Binding-site contacts:
Ligand atom P contacts residue GLY231 of chain 1.B at 3.7 Å.
Ligand atom O2P contacts residue VAL230 of chain 1.B at 4.1 Å.
Ligand atom O1 contacts residue GLU164 of chain 1.B at 2.5 Å (salt-bridge).
Ligand atom C2 contacts residue LYS12 of chain 1.B at 4.1 Å.
Ligand atom O1 contacts residue HIS94 of chain 1.B at 3.6 Å (h-bond).
Ligand atom C2 contacts residue LEU229 of chain 1.B at 4.0 Å (hydrophobic).
Ligand atom C1 contacts residue HIS94 of chain 1.B at 3.5 Å.
Ligand atom C1 contacts residue LYS12 of chain 1.B at 3.8 Å.
Ligand atom O2 contacts residue ILE169 of chain 1.B at 3.8 Å.
Ligand atom O2P contacts residue GLY232 of chain 1.B at 3.8 Å.
Ligand atom O3P contacts residue ILE169 of chain 1.B at 3.3 Å.
Ligand atom P contacts residue GLY170 of chain 1.B at 3.8 Å.
Ligand atom O1P contacts residue ILE169 of chain 1.B at 3.7 Å.
Ligand atom O2 contacts residue LYS12 of chain 1.B at 2.8 Å (salt-bridge).
Ligand atom O2 contacts residue GLU164 of chain 1.B at 3.6 Å.
Ligand atom C2 contacts residue ILE169 of chain 1.B at 3.9 Å (hydrophobic).
Ligand atom O1P contacts residue GLY231 of chain 1.B at 3.4 Å (h-bond).
Ligand atom C1 contacts residue ILE169 of chain 1.B at 4.0 Å (hydrophobic).
Ligand atom C2 contacts residue GLY231 of chain 1.B at 4.0 Å.
Ligand atom O2 contacts residue HIS94 of chain 1.B at 2.6 Å (h-bond).
Ligand atom O2P contacts residue VAL211 of chain 1.B at 4.1 Å.
Ligand atom O1P contacts residue LYS12 of chain 1.B at 3.4 Å (salt-bridge).
Ligand atom P contacts residue SER210 of chain 1.B at 3.8 Å.
Ligand atom O2P contacts residue GLY231 of chain 1.B at 3.0 Å (h-bond).
Ligand atom O1 contacts residue GLY208 of chain 1.B at 4.2 Å.
Ligand atom O1 contacts residue LEU229 of chain 1.B at 3.5 Å.
Ligand atom O3P contacts residue ALA168 of chain 1.B at 3.5 Å (h-bond).
Ligand atom O4P contacts residue GLY231 of chain 1.B at 3.8 Å.
Ligand atom P contacts residue ILE169 of chain 1.B at 4.3 Å.
Ligand atom O2 contacts residue ASN10 of chain 1.B at 4.1 Å.
Ligand atom O3P contacts residue SER210 of chain 1.B at 2.7 Å (h-bond).
Ligand atom C2 contacts residue GLY209 of chain 1.B at 3.8 Å.
Ligand atom O4P contacts residue LYS12 of chain 1.B at 4.3 Å.
Ligand atom O3P contacts residue GLY170 of chain 1.B at 2.8 Å (h-bond).
Ligand atom C1 contacts residue GLU164 of chain 1.B at 3.4 Å.
Ligand atom O4P contacts residue GLY232 of chain 1.B at 3.0 Å (h-bond).
Ligand atom O2P contacts residue SER210 of chain 1.B at 3.4 Å (h-bond).
Ligand atom O3P contacts residue GLY209 of chain 1.B at 3.6 Å.
Ligand atom O4P contacts residue GLY170 of chain 1.B at 3.6 Å.
Ligand atom P contacts residue GLY232 of chain 1.B at 3.8 Å.

Sequence of chain 1.B:
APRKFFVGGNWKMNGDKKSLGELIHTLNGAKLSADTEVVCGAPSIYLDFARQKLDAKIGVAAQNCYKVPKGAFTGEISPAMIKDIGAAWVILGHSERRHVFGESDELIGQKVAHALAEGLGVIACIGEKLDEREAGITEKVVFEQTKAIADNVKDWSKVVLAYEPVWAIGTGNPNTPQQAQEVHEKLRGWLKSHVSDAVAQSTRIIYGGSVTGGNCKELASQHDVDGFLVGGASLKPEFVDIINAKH

This protein binds this small molecule.
Small molecule (SMILES): O=C(O)COP(=O)(O)O